The small molecule below binds the protein below.
Small molecule (SMILES): CC(=O)N[C@H]1[C@H](O[C@H]2[C@H](O)[C@@H](NC(C)=O)CO[C@@H]2CO)O[C@H](CO)[C@@H](O)[C@@H]1O

Binding-site contacts:
Ligand atom C5 contacts residue SER334 of chain 1.A at 4.2 Å.
Ligand atom C6 contacts residue SER334 of chain 1.A at 4.2 Å.
Ligand atom C5 contacts residue VAL335 of chain 1.A at 4.2 Å (hydrophobic).
Ligand atom C1 contacts residue ASN332 of chain 1.A at 1.5 Å.
Ligand atom O5 contacts residue ASN332 of chain 1.A at 2.4 Å (h-bond).
Ligand atom C5 contacts residue ASN332 of chain 1.A at 3.6 Å.
Ligand atom O6 contacts residue SER334 of chain 1.A at 4.3 Å.
Ligand atom C6 contacts residue VAL335 of chain 1.A at 3.8 Å (hydrophobic).
Ligand atom O7 contacts residue ASN332 of chain 1.A at 3.4 Å (h-bond).
Ligand atom C1 contacts residue SER334 of chain 1.A at 4.3 Å.
Ligand atom C1 contacts residue VAL335 of chain 1.A at 4.0 Å (hydrophobic).
Ligand atom C7 contacts residue ASN332 of chain 1.A at 3.5 Å.
Ligand atom O5 contacts residue SER334 of chain 1.A at 4.4 Å.
Ligand atom O5 contacts residue VAL335 of chain 1.A at 3.3 Å.
Ligand atom C4 contacts residue ASN332 of chain 1.A at 4.3 Å.
Ligand atom C3 contacts residue ASN332 of chain 1.A at 3.9 Å.
Ligand atom C2 contacts residue ASN332 of chain 1.A at 2.5 Å.
Ligand atom N2 contacts residue ASN332 of chain 1.A at 3.2 Å (h-bond).

Sequence of chain 1.A:
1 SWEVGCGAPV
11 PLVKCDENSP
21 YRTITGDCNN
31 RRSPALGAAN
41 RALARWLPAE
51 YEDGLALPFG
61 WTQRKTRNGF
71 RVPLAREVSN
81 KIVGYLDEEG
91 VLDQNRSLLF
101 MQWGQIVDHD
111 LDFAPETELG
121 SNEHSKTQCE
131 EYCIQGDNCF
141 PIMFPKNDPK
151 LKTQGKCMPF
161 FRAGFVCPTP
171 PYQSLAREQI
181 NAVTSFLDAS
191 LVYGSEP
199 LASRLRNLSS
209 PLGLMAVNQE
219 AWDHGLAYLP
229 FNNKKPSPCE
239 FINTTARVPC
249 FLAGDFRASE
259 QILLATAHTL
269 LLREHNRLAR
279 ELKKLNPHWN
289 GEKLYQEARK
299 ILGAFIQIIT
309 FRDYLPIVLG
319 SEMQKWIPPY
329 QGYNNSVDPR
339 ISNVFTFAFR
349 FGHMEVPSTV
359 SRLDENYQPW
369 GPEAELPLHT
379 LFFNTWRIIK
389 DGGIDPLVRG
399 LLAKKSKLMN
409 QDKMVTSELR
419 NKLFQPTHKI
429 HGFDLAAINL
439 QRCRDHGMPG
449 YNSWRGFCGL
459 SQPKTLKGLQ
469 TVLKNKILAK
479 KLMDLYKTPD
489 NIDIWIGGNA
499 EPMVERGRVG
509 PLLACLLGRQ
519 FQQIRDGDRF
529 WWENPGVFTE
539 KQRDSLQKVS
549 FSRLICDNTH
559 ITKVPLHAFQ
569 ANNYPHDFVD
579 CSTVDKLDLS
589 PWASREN